This protein binds this small molecule.
Small molecule (SMILES): O[C@@H]1[C@@H](O)[C@H](O)OC[C@H]1O

Binding-site contacts:
Ligand atom O2 contacts residue GLN150 of chain 1.D at 3.2 Å (h-bond).
Ligand atom O3 contacts residue ASN307 of chain 1.D at 3.0 Å (h-bond).
Ligand atom O4 contacts residue GLU114 of chain 1.D at 3.3 Å (salt-bridge).
Ligand atom C2 contacts residue GLN150 of chain 1.D at 3.7 Å.
Ligand atom C3 contacts residue ASN307 of chain 1.D at 3.9 Å.
Ligand atom C5 contacts residue XYS1 of chain 1.Y at 0.0 Å.
Ligand atom C2 contacts residue XYS1 of chain 1.Y at 0.0 Å.
Ligand atom C2 contacts residue HIS66 of chain 1.D at 4.3 Å.
Ligand atom O3 contacts residue ASP154 of chain 1.D at 3.1 Å (salt-bridge).
Ligand atom C3 contacts residue ASN89 of chain 1.D at 3.9 Å.
Ligand atom O2 contacts residue XYS1 of chain 1.Y at 0.0 Å (h-bond).
Ligand atom O4 contacts residue ARG90 of chain 1.D at 3.6 Å (salt-bridge).
Ligand atom O2 contacts residue ZN1 of chain 1.BA at 4.2 Å.
Ligand atom C4 contacts residue ASN89 of chain 1.D at 4.0 Å.
Ligand atom C2 contacts residue ASN89 of chain 1.D at 4.0 Å.
Ligand atom C3 contacts residue ASP154 of chain 1.D at 3.5 Å.
Ligand atom O4 contacts residue ASN307 of chain 1.D at 3.0 Å (h-bond).
Ligand atom C4 contacts residue GLU114 of chain 1.D at 3.7 Å.
Ligand atom O1 contacts residue ALA41 of chain 1.D at 3.4 Å.
Ligand atom O1 contacts residue NAP1 of chain 1.X at 4.3 Å.
Ligand atom O1 contacts residue ZN1 of chain 1.BA at 3.5 Å.
Ligand atom C2 contacts residue ASP154 of chain 1.D at 3.5 Å.
Ligand atom O4 contacts residue XYS1 of chain 1.Y at 0.0 Å (h-bond).
Ligand atom O2 contacts residue NAP1 of chain 1.X at 4.1 Å.
Ligand atom O1 contacts residue XYS1 of chain 1.Y at 1.4 Å.
Ligand atom O5 contacts residue ALA41 of chain 1.D at 4.2 Å.
Ligand atom O1 contacts residue CYS39 of chain 1.D at 3.6 Å (h-bond).
Ligand atom O1 contacts residue HIS66 of chain 1.D at 3.4 Å (h-bond).
Ligand atom O2 contacts residue ASP154 of chain 1.D at 2.5 Å (salt-bridge).
Ligand atom C5 contacts residue GLU114 of chain 1.D at 4.0 Å.
Ligand atom C1 contacts residue XYS1 of chain 1.Y at 0.0 Å.
Ligand atom C4 contacts residue XYS1 of chain 1.Y at 0.0 Å.
Ligand atom C3 contacts residue XYS1 of chain 1.Y at 0.0 Å.
Ligand atom O3 contacts residue ASN89 of chain 1.D at 3.1 Å (h-bond).
Ligand atom C4 contacts residue ASN307 of chain 1.D at 3.8 Å.
Ligand atom O3 contacts residue XYS1 of chain 1.Y at 0.0 Å (h-bond).
Ligand atom O5 contacts residue XYS1 of chain 1.Y at 0.0 Å (h-bond).
Ligand atom O3 contacts residue GLN150 of chain 1.D at 3.3 Å (h-bond).
Ligand atom C3 contacts residue GLN150 of chain 1.D at 4.1 Å.
Ligand atom C1 contacts residue NAP1 of chain 1.X at 4.2 Å.

Sequence of chain 1.D:
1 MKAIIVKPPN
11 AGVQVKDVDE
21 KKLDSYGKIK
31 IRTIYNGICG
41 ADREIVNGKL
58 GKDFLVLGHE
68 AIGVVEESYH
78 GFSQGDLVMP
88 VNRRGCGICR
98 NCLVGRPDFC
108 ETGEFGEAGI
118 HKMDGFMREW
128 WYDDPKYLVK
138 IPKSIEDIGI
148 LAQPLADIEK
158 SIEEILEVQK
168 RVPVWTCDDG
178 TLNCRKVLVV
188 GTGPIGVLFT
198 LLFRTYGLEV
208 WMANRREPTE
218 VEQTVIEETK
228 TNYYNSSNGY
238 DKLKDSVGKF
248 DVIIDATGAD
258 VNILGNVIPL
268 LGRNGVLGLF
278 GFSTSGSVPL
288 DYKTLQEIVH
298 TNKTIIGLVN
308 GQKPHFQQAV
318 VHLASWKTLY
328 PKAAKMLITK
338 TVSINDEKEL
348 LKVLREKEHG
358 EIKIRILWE